Binding-site contacts:
Ligand atom O7 contacts residue ASN185 of chain 1.B at 3.2 Å (h-bond).
Ligand atom C5 contacts residue ASN185 of chain 1.B at 3.6 Å.
Ligand atom N2 contacts residue ILE181 of chain 1.B at 3.8 Å.
Ligand atom C7 contacts residue ILE181 of chain 1.B at 3.9 Å (hydrophobic).
Ligand atom C4 contacts residue ASN185 of chain 1.B at 4.2 Å.
Ligand atom C8 contacts residue LYS182 of chain 1.B at 4.4 Å.
Ligand atom O5 contacts residue ASN185 of chain 1.B at 2.3 Å (h-bond).
Ligand atom N2 contacts residue ASN185 of chain 1.B at 3.0 Å (h-bond).
Ligand atom C2 contacts residue ASN185 of chain 1.B at 2.5 Å.
Ligand atom C7 contacts residue ASN185 of chain 1.B at 3.3 Å.
Ligand atom C8 contacts residue THR178 of chain 1.B at 4.3 Å.
Ligand atom O7 contacts residue LYS182 of chain 1.B at 3.9 Å.
Ligand atom C3 contacts residue ASN185 of chain 1.B at 3.8 Å.
Ligand atom C8 contacts residue ILE181 of chain 1.B at 3.6 Å (hydrophobic).
Ligand atom C1 contacts residue ILE181 of chain 1.B at 4.5 Å (hydrophobic).
Ligand atom C1 contacts residue ASN185 of chain 1.B at 1.4 Å.

Sequence of chain 1.B:
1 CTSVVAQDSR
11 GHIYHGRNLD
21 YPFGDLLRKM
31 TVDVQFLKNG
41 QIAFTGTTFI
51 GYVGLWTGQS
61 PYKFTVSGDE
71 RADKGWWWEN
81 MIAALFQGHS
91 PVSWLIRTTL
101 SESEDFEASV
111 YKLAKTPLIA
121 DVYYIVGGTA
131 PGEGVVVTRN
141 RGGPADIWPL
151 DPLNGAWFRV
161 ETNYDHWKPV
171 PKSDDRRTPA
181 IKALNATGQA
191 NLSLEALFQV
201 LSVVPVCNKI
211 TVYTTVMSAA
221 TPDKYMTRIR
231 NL

This protein binds this small molecule.
Small molecule (SMILES): CC(=O)N[C@@H]1[C@@H](O)[C@H](O)[C@@H](CO)O[C@H]1O